A protein and the small-molecule ligand that binds it are described below.
Small molecule (SMILES): OC[C@H]1O[C@H](C/C=C/c2ccc3ncccc3c2)[C@@H](O)[C@@H](O)[C@@H]1O

Binding-site contacts:
Ligand atom O09 contacts residue PHE142 of chain 1.B at 3.3 Å.
Ligand atom C06 contacts residue ASP47 of chain 1.B at 3.8 Å.
Ligand atom O11 contacts residue ASP47 of chain 1.B at 3.8 Å.
Ligand atom C03 contacts residue ASN135 of chain 1.B at 3.7 Å.
Ligand atom C03 contacts residue ASP140 of chain 1.B at 3.5 Å.
Ligand atom O10 contacts residue ASN135 of chain 1.B at 2.8 Å (h-bond).
Ligand atom C04 contacts residue GLN133 of chain 1.B at 3.6 Å.
Ligand atom O09 contacts residue ASP140 of chain 1.B at 2.8 Å (salt-bridge).
Ligand atom O12 contacts residue ASP47 of chain 1.B at 3.0 Å (salt-bridge).
Ligand atom O09 contacts residue GLN133 of chain 1.B at 3.1 Å (h-bond).
Ligand atom O08 contacts residue PHE1 of chain 1.B at 2.9 Å (h-bond).
Ligand atom C06 contacts residue ILE52 of chain 1.B at 3.6 Å (hydrophobic).
Ligand atom O10 contacts residue TYR137 of chain 1.B at 3.7 Å.
Ligand atom C16 contacts residue TYR48 of chain 1.B at 3.3 Å (hydrophobic).
Ligand atom C05 contacts residue PHE1 of chain 1.B at 3.8 Å (hydrophobic).
Ligand atom O08 contacts residue GLN133 of chain 1.B at 3.8 Å.
Ligand atom C06 contacts residue ASN46 of chain 1.B at 3.5 Å.
Ligand atom O12 contacts residue ASP54 of chain 1.B at 2.5 Å (salt-bridge).
Ligand atom C04 contacts residue ASP54 of chain 1.B at 3.2 Å.
Ligand atom C21 contacts residue TYR48 of chain 1.B at 3.9 Å (hydrophobic).
Ligand atom O08 contacts residue ILE13 of chain 1.B at 3.5 Å.
Ligand atom C04 contacts residue ASN135 of chain 1.B at 3.9 Å.
Ligand atom C01 contacts residue PHE1 of chain 1.B at 3.5 Å (hydrophobic).
Ligand atom C18 contacts residue TYR48 of chain 1.B at 3.7 Å (hydrophobic).
Ligand atom O10 contacts residue ASP54 of chain 1.B at 2.6 Å (salt-bridge).
Ligand atom C07 contacts residue TYR137 of chain 1.B at 3.8 Å (hydrophobic).
Ligand atom C17 contacts residue TYR48 of chain 1.B at 3.5 Å (hydrophobic).
Ligand atom C02 contacts residue ILE13 of chain 1.B at 3.7 Å (hydrophobic).
Ligand atom O12 contacts residue PHE1 of chain 1.B at 2.6 Å (h-bond).
Ligand atom C06 contacts residue PHE1 of chain 1.B at 3.7 Å (hydrophobic).
Ligand atom O10 contacts residue ILE52 of chain 1.B at 3.6 Å.
Ligand atom C06 contacts residue ASP54 of chain 1.B at 3.1 Å.
Ligand atom O12 contacts residue ASN46 of chain 1.B at 3.5 Å (h-bond).
Ligand atom O10 contacts residue GLN133 of chain 1.B at 3.5 Å (h-bond).
Ligand atom C15 contacts residue TYR48 of chain 1.B at 3.4 Å (hydrophobic).
Ligand atom C03 contacts residue GLN133 of chain 1.B at 4.0 Å.
Ligand atom O11 contacts residue PHE1 of chain 1.B at 3.0 Å (h-bond).
Ligand atom N24 contacts residue TYR48 of chain 1.B at 3.4 Å.
Ligand atom C02 contacts residue PHE1 of chain 1.B at 3.8 Å (hydrophobic).
Ligand atom O09 contacts residue ASN135 of chain 1.B at 3.2 Å (h-bond).

Sequence of chain 1.B:
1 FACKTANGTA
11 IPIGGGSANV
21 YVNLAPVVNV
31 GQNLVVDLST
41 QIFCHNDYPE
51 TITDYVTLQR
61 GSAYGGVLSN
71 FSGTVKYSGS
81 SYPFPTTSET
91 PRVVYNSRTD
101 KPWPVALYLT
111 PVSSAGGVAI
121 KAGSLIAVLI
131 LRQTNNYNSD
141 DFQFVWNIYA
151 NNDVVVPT